A protein and the small-molecule ligand that binds it are described below.
Small molecule (SMILES): CC(=O)N[C@@H]1[C@@H](O)[C@H](O)[C@@H](CO)O[C@H]1O

Binding-site contacts:
Ligand atom C1 contacts residue ASN265 of chain 1.I at 1.5 Å.
Ligand atom O5 contacts residue ARG412 of chain 1.I at 3.2 Å (salt-bridge).
Ligand atom C8 contacts residue GLN263 of chain 1.I at 3.6 Å.
Ligand atom O5 contacts residue ASN265 of chain 1.I at 2.4 Å (h-bond).
Ligand atom O7 contacts residue ASN301 of chain 1.I at 4.3 Å.
Ligand atom C1 contacts residue ARG412 of chain 1.I at 3.8 Å.
Ligand atom C8 contacts residue ASN301 of chain 1.I at 3.2 Å.
Ligand atom C2 contacts residue ASN265 of chain 1.I at 2.5 Å.
Ligand atom C7 contacts residue ASN301 of chain 1.I at 4.2 Å.
Ligand atom C8 contacts residue VAL302 of chain 1.I at 4.1 Å (hydrophobic).
Ligand atom O7 contacts residue ASN265 of chain 1.I at 3.5 Å (h-bond).
Ligand atom N2 contacts residue ASN265 of chain 1.I at 2.9 Å (h-bond).
Ligand atom C3 contacts residue ASN265 of chain 1.I at 3.8 Å.
Ligand atom C4 contacts residue ASN265 of chain 1.I at 4.2 Å.
Ligand atom C7 contacts residue ASN265 of chain 1.I at 3.4 Å.
Ligand atom O5 contacts residue VAL414 of chain 1.I at 4.3 Å.
Ligand atom C8 contacts residue SER303 of chain 1.I at 3.6 Å.
Ligand atom C1 contacts residue VAL414 of chain 1.I at 4.3 Å (hydrophobic).
Ligand atom C5 contacts residue ASN265 of chain 1.I at 3.7 Å.
Ligand atom C8 contacts residue ASN265 of chain 1.I at 3.9 Å.

Sequence of chain 1.I:
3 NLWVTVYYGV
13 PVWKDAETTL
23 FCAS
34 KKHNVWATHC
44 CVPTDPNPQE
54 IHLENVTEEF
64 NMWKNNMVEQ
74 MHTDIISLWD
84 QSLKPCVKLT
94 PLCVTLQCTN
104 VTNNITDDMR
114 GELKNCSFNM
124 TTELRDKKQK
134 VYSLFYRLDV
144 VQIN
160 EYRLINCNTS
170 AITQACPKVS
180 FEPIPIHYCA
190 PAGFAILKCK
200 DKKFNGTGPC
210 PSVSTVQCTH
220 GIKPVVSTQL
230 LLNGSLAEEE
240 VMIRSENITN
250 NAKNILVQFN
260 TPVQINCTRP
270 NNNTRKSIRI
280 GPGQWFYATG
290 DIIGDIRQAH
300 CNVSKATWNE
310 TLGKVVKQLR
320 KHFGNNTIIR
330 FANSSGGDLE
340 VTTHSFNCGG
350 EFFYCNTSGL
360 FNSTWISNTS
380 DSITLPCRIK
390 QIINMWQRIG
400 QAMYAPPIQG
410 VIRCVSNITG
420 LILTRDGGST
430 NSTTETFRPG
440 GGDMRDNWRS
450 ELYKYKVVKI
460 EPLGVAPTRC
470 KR